Binding-site contacts:
Ligand atom O5 contacts residue ASN58 of chain 1.A at 2.3 Å (h-bond).
Ligand atom C3 contacts residue ASN58 of chain 1.A at 3.8 Å.
Ligand atom C8 contacts residue ASN58 of chain 1.A at 4.2 Å.
Ligand atom O5 contacts residue TYR25 of chain 1.A at 3.7 Å.
Ligand atom C2 contacts residue ASN58 of chain 1.A at 2.5 Å.
Ligand atom C5 contacts residue TYR25 of chain 1.A at 3.6 Å (hydrophobic).
Ligand atom C1 contacts residue TYR25 of chain 1.A at 3.8 Å (hydrophobic).
Ligand atom C6 contacts residue TYR25 of chain 1.A at 3.6 Å (hydrophobic).
Ligand atom O7 contacts residue ASN58 of chain 1.A at 4.3 Å.
Ligand atom O6 contacts residue TYR25 of chain 1.A at 4.2 Å.
Ligand atom N2 contacts residue ASN58 of chain 1.A at 3.0 Å (h-bond).
Ligand atom O6 contacts residue ASN58 of chain 1.A at 4.5 Å.
Ligand atom C7 contacts residue ASN58 of chain 1.A at 3.9 Å.
Ligand atom C4 contacts residue ASN58 of chain 1.A at 4.2 Å.
Ligand atom C1 contacts residue ASN58 of chain 1.A at 1.4 Å.
Ligand atom C5 contacts residue ASN58 of chain 1.A at 3.7 Å.

This protein binds this small molecule.
Small molecule (SMILES): CC(=O)N[C@@H]1[C@@H](O)[C@H](O)[C@@H](CO)O[C@H]1O

Sequence of chain 1.A:
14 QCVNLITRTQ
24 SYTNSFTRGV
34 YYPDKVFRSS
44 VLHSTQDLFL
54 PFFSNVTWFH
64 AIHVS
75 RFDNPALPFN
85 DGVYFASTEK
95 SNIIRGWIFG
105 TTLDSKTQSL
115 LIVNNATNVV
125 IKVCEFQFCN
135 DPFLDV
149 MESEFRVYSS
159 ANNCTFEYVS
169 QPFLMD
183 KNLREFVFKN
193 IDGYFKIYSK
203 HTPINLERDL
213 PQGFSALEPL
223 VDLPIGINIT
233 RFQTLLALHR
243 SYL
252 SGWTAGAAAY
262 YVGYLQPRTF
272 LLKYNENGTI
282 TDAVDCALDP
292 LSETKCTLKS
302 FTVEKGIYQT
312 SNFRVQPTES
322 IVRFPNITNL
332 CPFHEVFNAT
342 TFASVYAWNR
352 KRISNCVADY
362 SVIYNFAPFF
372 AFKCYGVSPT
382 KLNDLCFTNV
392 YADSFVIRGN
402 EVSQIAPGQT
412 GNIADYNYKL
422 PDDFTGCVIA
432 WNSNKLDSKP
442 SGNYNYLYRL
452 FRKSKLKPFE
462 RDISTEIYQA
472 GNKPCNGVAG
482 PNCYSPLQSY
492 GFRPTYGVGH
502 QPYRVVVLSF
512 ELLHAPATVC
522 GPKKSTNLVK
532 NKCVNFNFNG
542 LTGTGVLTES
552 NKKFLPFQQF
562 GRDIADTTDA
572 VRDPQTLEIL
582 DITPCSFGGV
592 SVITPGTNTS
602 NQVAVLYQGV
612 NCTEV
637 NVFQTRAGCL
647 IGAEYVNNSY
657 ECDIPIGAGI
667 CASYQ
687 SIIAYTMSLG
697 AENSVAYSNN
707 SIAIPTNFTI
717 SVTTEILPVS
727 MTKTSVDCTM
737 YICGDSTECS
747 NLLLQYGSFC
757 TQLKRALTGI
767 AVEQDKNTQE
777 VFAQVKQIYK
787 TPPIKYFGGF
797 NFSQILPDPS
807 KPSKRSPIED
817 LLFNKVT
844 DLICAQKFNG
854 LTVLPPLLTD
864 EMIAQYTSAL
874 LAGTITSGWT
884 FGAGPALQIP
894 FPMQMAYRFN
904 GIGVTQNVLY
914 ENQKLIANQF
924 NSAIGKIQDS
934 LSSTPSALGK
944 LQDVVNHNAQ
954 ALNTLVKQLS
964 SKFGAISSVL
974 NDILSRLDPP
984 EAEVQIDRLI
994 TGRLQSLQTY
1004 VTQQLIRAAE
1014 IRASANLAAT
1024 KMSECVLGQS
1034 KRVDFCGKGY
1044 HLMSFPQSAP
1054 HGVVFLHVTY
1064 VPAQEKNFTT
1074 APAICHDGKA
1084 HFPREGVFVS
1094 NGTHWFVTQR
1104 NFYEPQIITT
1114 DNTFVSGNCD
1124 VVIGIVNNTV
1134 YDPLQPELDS